This protein binds this small molecule.
Small molecule (SMILES): N=c1ccn([C@H]2C[C@H](O)[C@@H](CO[P](=O)(O)O[C@H]3C[C@H](n4cnc5c(N)ncnc54)O[C@@H]3CO[P](=O)(O)O[C@H]3C[C@H](n4cnc5c(N)ncnc54)O[C@@H]3CO[P](=O)(O)O[C@H]3C[C@H](n4cnc5c(N)ncnc54)O[C@@H]3COP(=O)(O)O)O2)c(=O)[nH]1

Sequence of chain 49.D:
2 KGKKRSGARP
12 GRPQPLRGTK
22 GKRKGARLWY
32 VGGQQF

Binding-site contacts:
Ligand atom O3' contacts residue GLY6 of chain 35.B at 2.3 Å (h-bond).
Ligand atom O5' contacts residue ARG420 of chain 50.B at 2.9 Å (salt-bridge).
Ligand atom OP1 contacts residue THR418 of chain 50.B at 3.2 Å.
Ligand atom O5' contacts residue ARG28 of chain 49.D at 3.1 Å (salt-bridge).
Ligand atom O3' contacts residue TYR31 of chain 49.D at 3.2 Å (h-bond).
Ligand atom O3' contacts residue ARG420 of chain 50.B at 1.7 Å (salt-bridge).
Ligand atom C5 contacts residue ALA7 of chain 35.B at 2.7 Å (hydrophobic).
Ligand atom C4' contacts residue THR5 of chain 35.B at 2.6 Å.
Ligand atom P contacts residue ARG28 of chain 49.D at 3.4 Å.
Ligand atom C5' contacts residue TYR31 of chain 49.D at 3.0 Å (hydrophobic).
Ligand atom C5 contacts residue GLY26 of chain 49.D at 3.5 Å.
Ligand atom C4' contacts residue GLY6 of chain 35.B at 3.1 Å.
Ligand atom C6 contacts residue ALA7 of chain 35.B at 2.7 Å (hydrophobic).
Ligand atom P contacts residue TYR31 of chain 49.D at 3.5 Å.
Ligand atom OP1 contacts residue ARG420 of chain 50.B at 2.4 Å (salt-bridge).
Ligand atom C1' contacts residue GLY6 of chain 35.B at 2.9 Å.
Ligand atom C5' contacts residue ARG28 of chain 49.D at 2.8 Å.
Ligand atom C4' contacts residue ARG420 of chain 50.B at 3.4 Å.
Ligand atom N6 contacts residue ASP217 of chain 49.B at 2.8 Å (salt-bridge).
Ligand atom C3' contacts residue THR5 of chain 35.B at 3.2 Å.
Ligand atom P contacts residue ARG420 of chain 50.B at 2.5 Å.
Ligand atom C3' contacts residue GLY6 of chain 35.B at 3.2 Å.
Ligand atom OP2 contacts residue GLU207 of chain 49.B at 2.0 Å (salt-bridge).
Ligand atom C5' contacts residue THR5 of chain 35.B at 3.1 Å.
Ligand atom C5 contacts residue ALA27 of chain 49.D at 2.9 Å (hydrophobic).
Ligand atom O3' contacts residue THR5 of chain 35.B at 3.1 Å (h-bond).
Ligand atom P contacts residue GLU207 of chain 49.B at 3.4 Å.
Ligand atom N7 contacts residue GLY26 of chain 49.D at 2.7 Å.
Ligand atom C8 contacts residue ARG28 of chain 49.D at 3.1 Å.
Ligand atom O4' contacts residue GLY6 of chain 35.B at 2.9 Å.
Ligand atom OP1 contacts residue ARG28 of chain 49.D at 2.7 Å (salt-bridge).
Ligand atom OP2 contacts residue ARG420 of chain 50.B at 3.4 Å (salt-bridge).
Ligand atom N7 contacts residue ALA27 of chain 49.D at 1.6 Å.
Ligand atom N6 contacts residue ALA27 of chain 49.D at 3.2 Å (h-bond).
Ligand atom O5' contacts residue TYR31 of chain 49.D at 2.2 Å (h-bond).
Ligand atom N9 contacts residue ALA27 of chain 49.D at 3.1 Å.
Ligand atom C8 contacts residue ALA27 of chain 49.D at 2.0 Å (hydrophobic).
Ligand atom N6 contacts residue GLY26 of chain 49.D at 3.1 Å.
Ligand atom O4' contacts residue ARG420 of chain 50.B at 3.2 Å (salt-bridge).
Ligand atom OP1 contacts residue PHE211 of chain 49.B at 2.1 Å.

Sequence of chain 50.B:
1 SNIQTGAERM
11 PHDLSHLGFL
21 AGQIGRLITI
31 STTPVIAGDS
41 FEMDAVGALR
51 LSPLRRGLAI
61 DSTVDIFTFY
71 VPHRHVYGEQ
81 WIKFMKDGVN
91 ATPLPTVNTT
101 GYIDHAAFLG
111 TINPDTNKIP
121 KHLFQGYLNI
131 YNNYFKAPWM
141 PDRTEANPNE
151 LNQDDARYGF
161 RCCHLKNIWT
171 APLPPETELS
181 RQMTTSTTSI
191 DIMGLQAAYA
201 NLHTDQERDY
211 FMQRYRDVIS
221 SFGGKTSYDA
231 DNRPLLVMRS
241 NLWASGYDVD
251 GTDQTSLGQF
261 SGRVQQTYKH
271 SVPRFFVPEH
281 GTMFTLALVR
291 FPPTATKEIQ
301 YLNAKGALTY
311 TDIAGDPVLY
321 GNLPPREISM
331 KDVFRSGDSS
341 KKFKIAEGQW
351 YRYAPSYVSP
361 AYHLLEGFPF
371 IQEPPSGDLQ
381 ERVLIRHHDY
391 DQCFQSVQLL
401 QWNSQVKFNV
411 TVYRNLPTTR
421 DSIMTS

Sequence of chain 35.B:
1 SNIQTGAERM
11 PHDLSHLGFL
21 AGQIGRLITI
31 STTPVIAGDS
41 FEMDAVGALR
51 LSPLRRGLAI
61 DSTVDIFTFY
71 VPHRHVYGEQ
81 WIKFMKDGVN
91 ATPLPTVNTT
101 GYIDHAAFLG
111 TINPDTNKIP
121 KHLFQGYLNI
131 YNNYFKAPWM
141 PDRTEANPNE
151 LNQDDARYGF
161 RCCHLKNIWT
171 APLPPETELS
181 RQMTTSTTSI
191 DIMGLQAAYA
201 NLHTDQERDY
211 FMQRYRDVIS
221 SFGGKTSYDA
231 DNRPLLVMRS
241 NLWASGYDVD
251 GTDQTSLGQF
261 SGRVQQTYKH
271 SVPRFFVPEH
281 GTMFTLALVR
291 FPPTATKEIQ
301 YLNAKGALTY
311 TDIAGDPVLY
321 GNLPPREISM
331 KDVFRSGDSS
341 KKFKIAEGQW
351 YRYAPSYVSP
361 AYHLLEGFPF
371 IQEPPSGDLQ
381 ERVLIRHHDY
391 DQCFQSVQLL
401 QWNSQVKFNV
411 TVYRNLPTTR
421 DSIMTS

Sequence of chain 49.B:
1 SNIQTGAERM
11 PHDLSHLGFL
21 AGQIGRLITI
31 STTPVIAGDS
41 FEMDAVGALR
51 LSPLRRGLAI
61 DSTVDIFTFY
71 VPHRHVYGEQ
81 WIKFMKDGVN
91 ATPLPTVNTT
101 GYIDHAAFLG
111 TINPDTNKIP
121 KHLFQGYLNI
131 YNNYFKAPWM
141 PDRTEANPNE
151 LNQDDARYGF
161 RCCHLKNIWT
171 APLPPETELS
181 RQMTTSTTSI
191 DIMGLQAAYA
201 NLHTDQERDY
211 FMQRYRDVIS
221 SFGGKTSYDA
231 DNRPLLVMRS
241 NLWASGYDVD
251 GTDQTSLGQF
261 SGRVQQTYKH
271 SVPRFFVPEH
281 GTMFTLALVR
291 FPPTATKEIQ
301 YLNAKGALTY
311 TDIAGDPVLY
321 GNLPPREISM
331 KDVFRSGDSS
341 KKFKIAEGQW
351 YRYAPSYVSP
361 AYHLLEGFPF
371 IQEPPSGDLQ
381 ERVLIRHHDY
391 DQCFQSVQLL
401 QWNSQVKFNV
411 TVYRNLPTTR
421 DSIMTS